Sequence of chain 1.A:
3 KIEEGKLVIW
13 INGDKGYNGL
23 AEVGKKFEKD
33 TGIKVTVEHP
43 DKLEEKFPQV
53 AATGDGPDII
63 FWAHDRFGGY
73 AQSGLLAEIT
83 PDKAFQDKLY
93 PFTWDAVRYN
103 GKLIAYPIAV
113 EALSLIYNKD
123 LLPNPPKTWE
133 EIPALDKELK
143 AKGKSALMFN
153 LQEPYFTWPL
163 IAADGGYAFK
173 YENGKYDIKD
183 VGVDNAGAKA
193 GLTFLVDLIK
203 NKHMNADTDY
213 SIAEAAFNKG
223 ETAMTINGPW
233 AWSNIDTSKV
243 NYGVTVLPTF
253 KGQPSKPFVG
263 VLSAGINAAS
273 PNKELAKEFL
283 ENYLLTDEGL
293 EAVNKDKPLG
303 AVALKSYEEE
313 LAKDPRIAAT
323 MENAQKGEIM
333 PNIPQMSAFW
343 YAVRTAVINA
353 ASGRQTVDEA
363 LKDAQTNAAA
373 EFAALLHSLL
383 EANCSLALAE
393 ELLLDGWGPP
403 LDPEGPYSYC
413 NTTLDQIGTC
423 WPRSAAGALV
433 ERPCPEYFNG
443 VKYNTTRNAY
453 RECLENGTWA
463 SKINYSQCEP

Binding-site contacts:
Ligand atom O2 contacts residue ASP67 of chain 1.A at 2.8 Å (salt-bridge).
Ligand atom O1 contacts residue LYS17 of chain 1.A at 2.9 Å (salt-bridge).
Ligand atom C4 contacts residue ARG68 of chain 1.A at 3.9 Å.
Ligand atom O4 contacts residue ARG346 of chain 1.A at 3.7 Å.
Ligand atom C2 contacts residue LYS17 of chain 1.A at 3.7 Å.
Ligand atom O2 contacts residue GLU113 of chain 1.A at 2.9 Å (salt-bridge).
Ligand atom O3 contacts residue GLU113 of chain 1.A at 3.9 Å.
Ligand atom C3 contacts residue TRP64 of chain 1.A at 3.6 Å (hydrophobic).
Ligand atom C3 contacts residue ASP67 of chain 1.A at 3.6 Å.
Ligand atom O3 contacts residue TRP342 of chain 1.A at 3.8 Å.
Ligand atom O6 contacts residue GLU155 of chain 1.A at 2.9 Å (salt-bridge).
Ligand atom O4 contacts residue ARG68 of chain 1.A at 2.8 Å (salt-bridge).
Ligand atom C1 contacts residue TYR157 of chain 1.A at 3.5 Å (hydrophobic).
Ligand atom C2 contacts residue ASP67 of chain 1.A at 3.4 Å.
Ligand atom O6 contacts residue PRO156 of chain 1.A at 3.5 Å.
Ligand atom O3 contacts residue ASP67 of chain 1.A at 2.7 Å (salt-bridge).
Ligand atom C2 contacts residue GLU113 of chain 1.A at 3.7 Å.
Ligand atom C1 contacts residue ASP16 of chain 1.A at 3.6 Å.
Ligand atom C6 contacts residue ARG346 of chain 1.A at 3.9 Å.
Ligand atom O6 contacts residue TYR157 of chain 1.A at 3.1 Å (h-bond).
Ligand atom C3 contacts residue ARG68 of chain 1.A at 3.9 Å.
Ligand atom C6 contacts residue PRO156 of chain 1.A at 3.7 Å (hydrophobic).
Ligand atom C6 contacts residue TRP342 of chain 1.A at 3.5 Å (hydrophobic).
Ligand atom C4 contacts residue TRP342 of chain 1.A at 3.5 Å (hydrophobic).
Ligand atom O2 contacts residue LYS17 of chain 1.A at 2.8 Å (salt-bridge).
Ligand atom C2 contacts residue TRP232 of chain 1.A at 3.9 Å (hydrophobic).
Ligand atom O3 contacts residue ARG68 of chain 1.A at 2.9 Å (salt-bridge).
Ligand atom O3 contacts residue ALA65 of chain 1.A at 3.4 Å.
Ligand atom C6 contacts residue GLU155 of chain 1.A at 3.7 Å.
Ligand atom O2 contacts residue TRP64 of chain 1.A at 3.3 Å (h-bond).
Ligand atom C1 contacts residue LYS17 of chain 1.A at 3.5 Å.
Ligand atom O1 contacts residue ASN14 of chain 1.A at 3.5 Å (h-bond).
Ligand atom O2 contacts residue MET332 of chain 1.A at 3.9 Å.
Ligand atom O2 contacts residue ALA65 of chain 1.A at 3.5 Å.
Ligand atom O1 contacts residue ASP16 of chain 1.A at 2.9 Å (salt-bridge).
Ligand atom O3 contacts residue TRP64 of chain 1.A at 3.4 Å (h-bond).
Ligand atom C1 contacts residue TRP232 of chain 1.A at 3.8 Å (hydrophobic).
Ligand atom C6 contacts residue TYR157 of chain 1.A at 3.9 Å (hydrophobic).
Ligand atom O5 contacts residue TYR157 of chain 1.A at 3.2 Å.
Ligand atom O4 contacts residue TRP342 of chain 1.A at 3.7 Å.

The small molecule below binds the protein below.
Small molecule (SMILES): OC[C@H]1O[C@H](O[C@H]2[C@H](O)[C@@H](O)[C@@H](O)O[C@@H]2CO)[C@H](O)[C@@H](O)[C@@H]1O